Binding-site contacts:
Ligand atom C4 contacts residue GLY224 of chain 1.B at 3.6 Å.
Ligand atom C2 contacts residue TYR12 of chain 1.B at 3.6 Å (hydrophobic).
Ligand atom O3 contacts residue THR15 of chain 1.B at 2.4 Å (h-bond).
Ligand atom O6 contacts residue GLY98 of chain 1.B at 3.2 Å.
Ligand atom O4 contacts residue HIS205 of chain 1.B at 3.4 Å.
Ligand atom O4 contacts residue ARG228 of chain 1.B at 3.3 Å (salt-bridge).
Ligand atom O6 contacts residue TYR100 of chain 1.B at 3.0 Å (h-bond).
Ligand atom C4 contacts residue ASP208 of chain 1.B at 3.5 Å.
Ligand atom O4 contacts residue ASN14 of chain 1.B at 2.8 Å (h-bond).
Ligand atom O4 contacts residue THR15 of chain 1.B at 2.9 Å (h-bond).
Ligand atom O6 contacts residue LEU229 of chain 1.B at 3.5 Å.
Ligand atom O3 contacts residue ARG228 of chain 1.B at 2.9 Å.
Ligand atom O7 contacts residue SER168 of chain 1.B at 2.6 Å (h-bond).
Ligand atom C6 contacts residue LEU99 of chain 1.B at 3.6 Å (hydrophobic).
Ligand atom O6 contacts residue LEU99 of chain 1.B at 2.9 Å (h-bond).
Ligand atom O4 contacts residue ASP208 of chain 1.B at 2.7 Å (salt-bridge).
Ligand atom O6 contacts residue ASP208 of chain 1.B at 2.9 Å (salt-bridge).
Ligand atom O6 contacts residue ALA207 of chain 1.B at 3.5 Å.
Ligand atom C6 contacts residue ASP208 of chain 1.B at 3.4 Å.
Ligand atom C7 contacts residue SER168 of chain 1.B at 3.2 Å.
Ligand atom O5 contacts residue TYR12 of chain 1.B at 3.6 Å.
Ligand atom C4 contacts residue THR15 of chain 1.B at 3.4 Å.
Ligand atom O3 contacts residue PRO13 of chain 1.B at 2.8 Å (h-bond).
Ligand atom C3 contacts residue PRO13 of chain 1.B at 3.5 Å (hydrophobic).
Ligand atom C1 contacts residue TYR12 of chain 1.B at 3.7 Å (hydrophobic).
Ligand atom O4 contacts residue TYR12 of chain 1.B at 2.8 Å (h-bond).
Ligand atom O5 contacts residue LEU99 of chain 1.B at 3.0 Å (h-bond).
Ligand atom O7 contacts residue GLY98 of chain 1.B at 3.3 Å.
Ligand atom O6 contacts residue ARG228 of chain 1.B at 3.5 Å.
Ligand atom O3 contacts residue THR226 of chain 1.B at 2.6 Å (h-bond).
Ligand atom O6 contacts residue PRO13 of chain 1.B at 3.4 Å.
Ligand atom O3 contacts residue TYR12 of chain 1.B at 3.6 Å (h-bond).
Ligand atom O4 contacts residue ASP16 of chain 1.B at 2.9 Å (salt-bridge).
Ligand atom C3 contacts residue THR15 of chain 1.B at 3.4 Å.
Ligand atom C8 contacts residue SER168 of chain 1.B at 3.0 Å.
Ligand atom O6 contacts residue THR226 of chain 1.B at 3.5 Å (h-bond).
Ligand atom O4 contacts residue GLY224 of chain 1.B at 2.9 Å (h-bond).
Ligand atom C3 contacts residue THR226 of chain 1.B at 3.3 Å.
Ligand atom C4 contacts residue THR226 of chain 1.B at 3.3 Å.
Ligand atom C4 contacts residue ARG228 of chain 1.B at 3.6 Å.

Sequence of chain 1.B:
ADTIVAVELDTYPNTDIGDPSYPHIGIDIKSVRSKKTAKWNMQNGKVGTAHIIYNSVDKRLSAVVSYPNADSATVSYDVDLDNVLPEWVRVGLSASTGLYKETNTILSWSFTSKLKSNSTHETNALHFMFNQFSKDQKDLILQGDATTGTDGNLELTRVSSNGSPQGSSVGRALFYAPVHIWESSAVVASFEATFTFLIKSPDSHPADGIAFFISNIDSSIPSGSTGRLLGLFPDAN

A small-molecule ligand and the protein it binds are described below.
Small molecule (SMILES): CC(=O)N[C@H]1[C@H](O[C@@H]2[C@@H](OC[C@H]3O[C@H](O)[C@@H](O)[C@@H](O[C@H]4O[C@H](CO)[C@@H](O)[C@H](O)[C@@H]4O[C@@H]4O[C@H](CO)[C@@H](O)[C@H](O)[C@H]4NC(C)=O)[C@@H]3O)O[C@H](CO)[C@@H](O)[C@@H]2O)O[C@H](CO)[C@@H](O)[C@@H]1O